Sequence of chain 2.A:
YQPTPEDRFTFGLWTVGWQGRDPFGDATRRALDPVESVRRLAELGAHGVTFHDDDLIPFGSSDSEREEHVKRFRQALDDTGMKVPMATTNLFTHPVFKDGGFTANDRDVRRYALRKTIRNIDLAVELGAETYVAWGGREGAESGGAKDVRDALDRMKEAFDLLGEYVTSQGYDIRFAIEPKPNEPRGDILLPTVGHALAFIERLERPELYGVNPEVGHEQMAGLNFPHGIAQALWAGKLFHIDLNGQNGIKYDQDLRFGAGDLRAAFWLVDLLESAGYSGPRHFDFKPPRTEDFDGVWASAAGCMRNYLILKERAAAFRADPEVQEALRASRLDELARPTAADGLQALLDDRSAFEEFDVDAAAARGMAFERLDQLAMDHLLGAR

Binding-site contacts:
Ligand atom C6 contacts residue THR90 of chain 4.A at 3.7 Å.
Ligand atom C4 contacts residue MG1 of chain 4.B at 2.9 Å.
Ligand atom C3 contacts residue GLU181 of chain 4.A at 3.5 Å.
Ligand atom C6 contacts residue GLU181 of chain 4.A at 3.8 Å.
Ligand atom O4 contacts residue MG1 of chain 4.B at 2.2 Å.
Ligand atom O2 contacts residue PHE26 of chain 2.A at 3.3 Å.
Ligand atom O6 contacts residue GLU181 of chain 4.A at 3.1 Å (salt-bridge).
Ligand atom O4 contacts residue ASP287 of chain 4.A at 2.8 Å (salt-bridge).
Ligand atom O5 contacts residue TRP137 of chain 4.A at 3.9 Å.
Ligand atom O4 contacts residue TRP16 of chain 4.A at 4.2 Å.
Ligand atom C3 contacts residue ASP287 of chain 4.A at 3.0 Å.
Ligand atom O1 contacts residue PHE94 of chain 4.A at 3.3 Å.
Ligand atom C6 contacts residue TRP137 of chain 4.A at 3.7 Å (hydrophobic).
Ligand atom C1 contacts residue PHE94 of chain 4.A at 4.1 Å (hydrophobic).
Ligand atom O6 contacts residue THR90 of chain 4.A at 3.7 Å.
Ligand atom O1 contacts residue TRP16 of chain 4.A at 4.2 Å.
Ligand atom C5 contacts residue TRP16 of chain 4.A at 4.2 Å (hydrophobic).
Ligand atom O5 contacts residue HIS54 of chain 4.A at 2.7 Å (h-bond).
Ligand atom C1 contacts residue TRP16 of chain 4.A at 4.0 Å (hydrophobic).
Ligand atom C6 contacts residue VAL135 of chain 4.A at 4.2 Å (hydrophobic).
Ligand atom O4 contacts residue GLU181 of chain 4.A at 2.5 Å (salt-bridge).
Ligand atom C4 contacts residue ASP287 of chain 4.A at 3.5 Å.
Ligand atom O2 contacts residue TRP137 of chain 4.A at 4.1 Å.
Ligand atom O3 contacts residue GLU217 of chain 4.A at 3.2 Å (salt-bridge).
Ligand atom O1 contacts residue HIS54 of chain 4.A at 3.4 Å.
Ligand atom O3 contacts residue ASP287 of chain 4.A at 3.1 Å (salt-bridge).
Ligand atom C3 contacts residue GLU217 of chain 4.A at 4.2 Å.
Ligand atom C5 contacts residue GLU181 of chain 4.A at 4.1 Å.
Ligand atom C6 contacts residue HIS54 of chain 4.A at 3.5 Å.
Ligand atom O3 contacts residue HIS220 of chain 4.A at 3.4 Å.
Ligand atom C4 contacts residue GLU181 of chain 4.A at 3.2 Å.
Ligand atom C1 contacts residue HIS54 of chain 4.A at 3.5 Å.
Ligand atom O4 contacts residue ASP245 of chain 4.A at 3.1 Å (salt-bridge).
Ligand atom C3 contacts residue MG1 of chain 4.B at 2.8 Å.
Ligand atom O3 contacts residue MG1 of chain 4.B at 2.4 Å.
Ligand atom O5 contacts residue PHE94 of chain 4.A at 3.9 Å.
Ligand atom O6 contacts residue VAL135 of chain 4.A at 3.3 Å.
Ligand atom C5 contacts residue HIS54 of chain 4.A at 3.3 Å.
Ligand atom O3 contacts residue GLU181 of chain 4.A at 2.8 Å (salt-bridge).
Ligand atom C2 contacts residue TRP137 of chain 4.A at 3.7 Å (hydrophobic).

This protein binds this small molecule.
Small molecule (SMILES): OC[C@H]1O[C@@H](O)[C@H](O)[C@@H](O)[C@@H]1O

Sequence of chain 4.A:
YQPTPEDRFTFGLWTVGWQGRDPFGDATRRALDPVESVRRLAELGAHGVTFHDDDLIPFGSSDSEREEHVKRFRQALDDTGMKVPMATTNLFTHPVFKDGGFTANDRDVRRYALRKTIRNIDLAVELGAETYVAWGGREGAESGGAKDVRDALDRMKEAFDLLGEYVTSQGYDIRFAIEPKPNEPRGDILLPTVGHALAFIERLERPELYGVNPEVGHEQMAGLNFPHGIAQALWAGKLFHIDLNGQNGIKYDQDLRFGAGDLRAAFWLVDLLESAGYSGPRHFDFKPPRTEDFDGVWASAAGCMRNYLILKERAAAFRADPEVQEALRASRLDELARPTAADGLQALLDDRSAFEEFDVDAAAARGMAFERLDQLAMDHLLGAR